The small molecule below binds the protein below.
Small molecule (SMILES): Nc1cccc(/C=C/c2cc(Br)c(N)c(Br)c2)c1

Sequence of chain 2.A:
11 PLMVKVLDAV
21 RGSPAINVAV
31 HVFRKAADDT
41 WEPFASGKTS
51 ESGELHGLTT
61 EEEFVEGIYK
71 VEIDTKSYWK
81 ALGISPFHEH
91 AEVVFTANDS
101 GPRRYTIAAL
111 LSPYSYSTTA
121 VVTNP

Sequence of chain 1.A:
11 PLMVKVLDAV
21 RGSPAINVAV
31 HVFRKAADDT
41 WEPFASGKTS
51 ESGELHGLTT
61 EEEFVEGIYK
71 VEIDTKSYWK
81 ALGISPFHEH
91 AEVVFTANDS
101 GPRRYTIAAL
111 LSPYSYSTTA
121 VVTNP

Binding-site contacts:
Ligand atom BRAC contacts residue SER117 of chain 1.A at 3.5 Å.
Ligand atom CAL contacts residue ALA108 of chain 2.A at 3.8 Å (hydrophobic).
Ligand atom NAB contacts residue IW41 of chain 2.C at 0.3 Å (h-bond).
Ligand atom CAH contacts residue LYS15 of chain 1.A at 3.4 Å.
Ligand atom CAG contacts residue IW41 of chain 2.C at 1.1 Å.
Ligand atom BRAC contacts residue THR119 of chain 1.A at 3.8 Å.
Ligand atom BRAD contacts residue SER117 of chain 2.A at 3.2 Å.
Ligand atom NAB contacts residue LEU110 of chain 1.A at 3.8 Å.
Ligand atom BRAD contacts residue LEU110 of chain 2.A at 3.9 Å.
Ligand atom CAH contacts residue IW41 of chain 2.C at 1.2 Å.
Ligand atom CAF contacts residue IW41 of chain 2.C at 0.8 Å.
Ligand atom BRAD contacts residue THR118 of chain 2.A at 3.6 Å.
Ligand atom BRAD contacts residue IW41 of chain 2.C at 0.5 Å.
Ligand atom CAN contacts residue IW41 of chain 2.C at 0.2 Å.
Ligand atom CAG contacts residue LYS15 of chain 1.A at 3.1 Å.
Ligand atom NAA contacts residue LYS15 of chain 2.A at 3.9 Å.
Ligand atom NAB contacts residue SER117 of chain 1.A at 3.2 Å (h-bond).
Ligand atom NAB contacts residue SER117 of chain 2.A at 3.5 Å (h-bond).
Ligand atom BRAC contacts residue ALA108 of chain 1.A at 3.7 Å.
Ligand atom CAI contacts residue LYS15 of chain 1.A at 3.7 Å.
Ligand atom CAF contacts residue LEU17 of chain 1.A at 3.7 Å (hydrophobic).
Ligand atom CAO contacts residue IW41 of chain 2.C at 0.2 Å.
Ligand atom CAI contacts residue IW41 of chain 2.C at 1.5 Å.
Ligand atom CAE contacts residue IW41 of chain 2.C at 1.0 Å.
Ligand atom BRAC contacts residue LEU110 of chain 1.A at 3.9 Å.
Ligand atom CAR contacts residue IW41 of chain 2.C at 0.6 Å.
Ligand atom CAP contacts residue LEU110 of chain 2.A at 4.0 Å (hydrophobic).
Ligand atom BRAC contacts residue THR118 of chain 1.A at 3.8 Å.
Ligand atom CAM contacts residue IW41 of chain 2.C at 1.2 Å.
Ligand atom CAJ contacts residue IW41 of chain 2.C at 1.1 Å.
Ligand atom BRAD contacts residue THR119 of chain 2.A at 3.9 Å.
Ligand atom CAP contacts residue IW41 of chain 2.C at 0.0 Å.
Ligand atom CAQ contacts residue IW41 of chain 2.C at 1.1 Å.
Ligand atom CAE contacts residue LEU17 of chain 2.A at 3.8 Å (hydrophobic).
Ligand atom CAK contacts residue IW41 of chain 2.C at 0.5 Å.
Ligand atom NAB contacts residue LEU110 of chain 2.A at 3.5 Å.
Ligand atom CAE contacts residue ALA108 of chain 1.A at 4.0 Å (hydrophobic).
Ligand atom CAL contacts residue IW41 of chain 2.C at 0.5 Å.
Ligand atom NAA contacts residue IW41 of chain 2.C at 1.1 Å.
Ligand atom BRAC contacts residue IW41 of chain 2.C at 0.5 Å.